Binding-site contacts:
Ligand atom C14 contacts residue TYR92 of chain 1.D at 3.5 Å (hydrophobic).
Ligand atom C21 contacts residue 42R1 of chain 1.AA at 3.9 Å.
Ligand atom C1 contacts residue LEU117 of chain 1.E at 3.7 Å (hydrophobic).
Ligand atom C15 contacts residue TYR192 of chain 1.D at 3.4 Å (hydrophobic).
Ligand atom C13 contacts residue TRP146 of chain 1.D at 4.1 Å (hydrophobic).
Ligand atom C12 contacts residue TYR192 of chain 1.D at 3.8 Å (hydrophobic).
Ligand atom O1 contacts residue CYS187 of chain 1.D at 3.0 Å (h-bond).
Ligand atom C4 contacts residue TRP54 of chain 1.E at 3.6 Å (hydrophobic).
Ligand atom C13 contacts residue SER145 of chain 1.D at 4.0 Å.
Ligand atom C2 contacts residue GLN115 of chain 1.E at 3.8 Å.
Ligand atom C15 contacts residue TYR92 of chain 1.D at 3.8 Å (hydrophobic).
Ligand atom C3 contacts residue CYS187 of chain 1.D at 3.6 Å (hydrophobic).
Ligand atom C11 contacts residue TYR92 of chain 1.D at 4.0 Å (hydrophobic).
Ligand atom C19 contacts residue TRP146 of chain 1.D at 3.9 Å (hydrophobic).
Ligand atom C2 contacts residue LEU117 of chain 1.E at 3.8 Å (hydrophobic).
Ligand atom C5 contacts residue CYS187 of chain 1.D at 3.6 Å (hydrophobic).
Ligand atom C14 contacts residue TRP146 of chain 1.D at 3.5 Å (hydrophobic).
Ligand atom C20 contacts residue TYR92 of chain 1.D at 3.7 Å (hydrophobic).
Ligand atom C18 contacts residue TYR92 of chain 1.D at 3.7 Å (hydrophobic).
Ligand atom C19 contacts residue TRP54 of chain 1.E at 3.6 Å (hydrophobic).
Ligand atom C17 contacts residue 42R1 of chain 1.AA at 3.9 Å.
Ligand atom C8 contacts residue LEU117 of chain 1.E at 3.8 Å (hydrophobic).
Ligand atom C3 contacts residue LEU117 of chain 1.E at 4.1 Å (hydrophobic).
Ligand atom C13 contacts residue TYR92 of chain 1.D at 3.1 Å (hydrophobic).
Ligand atom C21 contacts residue LEU37 of chain 1.E at 3.6 Å (hydrophobic).
Ligand atom C18 contacts residue 42R1 of chain 1.AA at 3.6 Å.
Ligand atom C16 contacts residue 42R1 of chain 1.AA at 4.1 Å.
Ligand atom O2 contacts residue TRP54 of chain 1.E at 3.8 Å.
Ligand atom C2 contacts residue CYS187 of chain 1.D at 3.5 Å (hydrophobic).
Ligand atom C10 contacts residue TRP54 of chain 1.E at 3.4 Å (hydrophobic).
Ligand atom C4 contacts residue LEU117 of chain 1.E at 4.0 Å (hydrophobic).
Ligand atom C7 contacts residue TRP54 of chain 1.E at 3.7 Å (hydrophobic).
Ligand atom O1 contacts residue CYS188 of chain 1.D at 3.4 Å (h-bond).
Ligand atom C1 contacts residue CYS187 of chain 1.D at 3.6 Å (hydrophobic).
Ligand atom C5 contacts residue GLN115 of chain 1.E at 3.4 Å.
Ligand atom C17 contacts residue TRP146 of chain 1.D at 3.7 Å (hydrophobic).
Ligand atom C20 contacts residue 42R1 of chain 1.AA at 3.4 Å.
Ligand atom C22 contacts residue TRP146 of chain 1.D at 3.7 Å (hydrophobic).
Ligand atom C12 contacts residue TRP146 of chain 1.D at 3.9 Å (hydrophobic).
Ligand atom C18 contacts residue TRP146 of chain 1.D at 3.9 Å (hydrophobic).

Sequence of chain 1.E:
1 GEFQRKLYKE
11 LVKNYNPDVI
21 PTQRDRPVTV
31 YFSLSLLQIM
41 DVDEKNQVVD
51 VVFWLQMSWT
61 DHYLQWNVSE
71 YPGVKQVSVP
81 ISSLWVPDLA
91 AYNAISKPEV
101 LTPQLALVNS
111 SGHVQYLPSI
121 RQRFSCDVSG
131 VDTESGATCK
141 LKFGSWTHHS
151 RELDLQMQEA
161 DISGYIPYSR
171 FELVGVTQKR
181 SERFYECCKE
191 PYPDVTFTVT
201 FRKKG

A small-molecule ligand and the protein it binds are described below.
Small molecule (SMILES): CN1[C@@H](CC(=O)c2ccccc2)CCC[C@H]1C[C@H](O)c1ccccc1

Sequence of chain 1.D:
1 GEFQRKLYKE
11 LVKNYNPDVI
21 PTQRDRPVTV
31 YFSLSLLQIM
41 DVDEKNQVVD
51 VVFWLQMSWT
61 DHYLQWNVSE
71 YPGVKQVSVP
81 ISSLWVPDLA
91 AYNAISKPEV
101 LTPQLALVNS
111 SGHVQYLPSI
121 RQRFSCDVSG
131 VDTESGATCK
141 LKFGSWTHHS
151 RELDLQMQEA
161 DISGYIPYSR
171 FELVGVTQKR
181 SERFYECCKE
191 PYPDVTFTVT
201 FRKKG